This small molecule binds to this protein.
Small molecule (SMILES): Nc1nc2[nH]c(I)nc2c(=O)[nH]1

Sequence of chain 1.B:
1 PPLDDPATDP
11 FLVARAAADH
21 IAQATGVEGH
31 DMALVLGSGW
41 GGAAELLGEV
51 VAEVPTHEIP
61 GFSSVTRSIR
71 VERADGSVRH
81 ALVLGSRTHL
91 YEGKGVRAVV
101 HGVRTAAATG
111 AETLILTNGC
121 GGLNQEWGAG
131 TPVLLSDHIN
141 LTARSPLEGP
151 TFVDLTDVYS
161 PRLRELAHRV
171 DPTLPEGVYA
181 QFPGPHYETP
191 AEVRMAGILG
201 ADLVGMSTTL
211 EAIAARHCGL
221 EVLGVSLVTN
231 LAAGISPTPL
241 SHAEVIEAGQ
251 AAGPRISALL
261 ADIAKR

Binding-site contacts:
Ligand atom N3 contacts residue TYR187 of chain 1.B at 3.5 Å.
Ligand atom N7 contacts residue THR229 of chain 1.B at 4.1 Å.
Ligand atom I contacts residue SER38 of chain 1.B at 4.1 Å.
Ligand atom C5 contacts residue GLY121 of chain 1.B at 3.7 Å.
Ligand atom N1 contacts residue VAL204 of chain 1.B at 3.8 Å.
Ligand atom C5 contacts residue TYR187 of chain 1.B at 3.6 Å (hydrophobic).
Ligand atom N2 contacts residue TYR187 of chain 1.B at 4.0 Å.
Ligand atom C2 contacts residue GLY205 of chain 1.B at 3.7 Å.
Ligand atom N9 contacts residue CYS120 of chain 1.B at 4.0 Å.
Ligand atom C4 contacts residue GLY205 of chain 1.B at 4.0 Å.
Ligand atom C5 contacts residue CYS120 of chain 1.B at 3.8 Å (hydrophobic).
Ligand atom C8 contacts residue TYR187 of chain 1.B at 4.0 Å (hydrophobic).
Ligand atom N3 contacts residue MET206 of chain 1.B at 3.1 Å.
Ligand atom N9 contacts residue GLY119 of chain 1.B at 3.6 Å.
Ligand atom C6 contacts residue GLU188 of chain 1.B at 3.8 Å.
Ligand atom C2 contacts residue TYR187 of chain 1.B at 3.5 Å (hydrophobic).
Ligand atom C4 contacts residue TYR187 of chain 1.B at 3.4 Å (hydrophobic).
Ligand atom N3 contacts residue GLY205 of chain 1.B at 3.4 Å.
Ligand atom N9 contacts residue TYR187 of chain 1.B at 3.8 Å.
Ligand atom I contacts residue THR229 of chain 1.B at 3.1 Å.
Ligand atom C2 contacts residue VAL204 of chain 1.B at 3.9 Å (hydrophobic).
Ligand atom N7 contacts residue GLY121 of chain 1.B at 3.8 Å.
Ligand atom C6 contacts residue TYR187 of chain 1.B at 3.9 Å (hydrophobic).
Ligand atom C6 contacts residue VAL204 of chain 1.B at 4.0 Å (hydrophobic).
Ligand atom O6 contacts residue GLY121 of chain 1.B at 3.4 Å.
Ligand atom N1 contacts residue GLU188 of chain 1.B at 2.6 Å (salt-bridge).
Ligand atom C2 contacts residue MET206 of chain 1.B at 3.5 Å (hydrophobic).
Ligand atom O6 contacts residue GLU188 of chain 1.B at 4.1 Å.
Ligand atom C8 contacts residue GLY119 of chain 1.B at 3.7 Å.
Ligand atom N2 contacts residue GLY205 of chain 1.B at 3.7 Å.
Ligand atom N1 contacts residue TYR187 of chain 1.B at 3.6 Å.
Ligand atom I contacts residue CYS120 of chain 1.B at 3.8 Å.
Ligand atom N2 contacts residue GLU188 of chain 1.B at 2.4 Å (salt-bridge).
Ligand atom C4 contacts residue CYS120 of chain 1.B at 4.1 Å (hydrophobic).
Ligand atom N2 contacts residue MET206 of chain 1.B at 3.2 Å.
Ligand atom I contacts residue GLY119 of chain 1.B at 3.5 Å.
Ligand atom C6 contacts residue GLY121 of chain 1.B at 3.6 Å.
Ligand atom N7 contacts residue CYS120 of chain 1.B at 3.5 Å.
Ligand atom C2 contacts residue GLU188 of chain 1.B at 3.2 Å.
Ligand atom C8 contacts residue CYS120 of chain 1.B at 3.6 Å (hydrophobic).